Sequence of chain 1.A:
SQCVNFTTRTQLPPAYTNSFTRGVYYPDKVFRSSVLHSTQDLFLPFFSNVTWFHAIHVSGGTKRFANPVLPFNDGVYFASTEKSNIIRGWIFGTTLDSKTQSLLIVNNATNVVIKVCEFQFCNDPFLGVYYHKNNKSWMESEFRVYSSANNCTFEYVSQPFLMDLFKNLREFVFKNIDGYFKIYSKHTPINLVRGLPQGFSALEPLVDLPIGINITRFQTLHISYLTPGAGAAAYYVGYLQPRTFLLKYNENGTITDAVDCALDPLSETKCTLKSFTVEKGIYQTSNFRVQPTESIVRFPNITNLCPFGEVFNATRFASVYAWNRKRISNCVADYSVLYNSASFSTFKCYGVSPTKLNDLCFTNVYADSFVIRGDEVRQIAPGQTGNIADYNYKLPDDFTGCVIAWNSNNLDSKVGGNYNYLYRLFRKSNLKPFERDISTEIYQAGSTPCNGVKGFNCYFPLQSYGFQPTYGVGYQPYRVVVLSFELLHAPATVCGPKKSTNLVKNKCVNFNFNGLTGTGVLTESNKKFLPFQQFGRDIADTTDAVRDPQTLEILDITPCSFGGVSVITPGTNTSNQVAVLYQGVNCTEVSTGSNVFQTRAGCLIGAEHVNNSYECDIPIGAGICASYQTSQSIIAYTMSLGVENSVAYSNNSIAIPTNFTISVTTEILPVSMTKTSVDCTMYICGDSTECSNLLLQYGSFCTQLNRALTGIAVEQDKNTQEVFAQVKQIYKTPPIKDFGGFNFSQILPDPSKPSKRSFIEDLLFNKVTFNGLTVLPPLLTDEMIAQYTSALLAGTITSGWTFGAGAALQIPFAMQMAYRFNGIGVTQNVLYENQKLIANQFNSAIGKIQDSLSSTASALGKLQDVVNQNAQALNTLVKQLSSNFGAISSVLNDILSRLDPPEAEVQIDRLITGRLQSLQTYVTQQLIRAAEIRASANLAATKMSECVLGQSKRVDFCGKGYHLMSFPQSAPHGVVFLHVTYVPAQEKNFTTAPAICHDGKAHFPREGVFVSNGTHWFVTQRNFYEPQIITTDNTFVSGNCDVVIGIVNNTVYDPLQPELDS

The small molecule below binds the protein below.
Small molecule (SMILES): CC(=O)N[C@@H]1[C@@H](O)[C@H](O)[C@@H](CO)O[C@H]1O

Sequence of chain 1.C:
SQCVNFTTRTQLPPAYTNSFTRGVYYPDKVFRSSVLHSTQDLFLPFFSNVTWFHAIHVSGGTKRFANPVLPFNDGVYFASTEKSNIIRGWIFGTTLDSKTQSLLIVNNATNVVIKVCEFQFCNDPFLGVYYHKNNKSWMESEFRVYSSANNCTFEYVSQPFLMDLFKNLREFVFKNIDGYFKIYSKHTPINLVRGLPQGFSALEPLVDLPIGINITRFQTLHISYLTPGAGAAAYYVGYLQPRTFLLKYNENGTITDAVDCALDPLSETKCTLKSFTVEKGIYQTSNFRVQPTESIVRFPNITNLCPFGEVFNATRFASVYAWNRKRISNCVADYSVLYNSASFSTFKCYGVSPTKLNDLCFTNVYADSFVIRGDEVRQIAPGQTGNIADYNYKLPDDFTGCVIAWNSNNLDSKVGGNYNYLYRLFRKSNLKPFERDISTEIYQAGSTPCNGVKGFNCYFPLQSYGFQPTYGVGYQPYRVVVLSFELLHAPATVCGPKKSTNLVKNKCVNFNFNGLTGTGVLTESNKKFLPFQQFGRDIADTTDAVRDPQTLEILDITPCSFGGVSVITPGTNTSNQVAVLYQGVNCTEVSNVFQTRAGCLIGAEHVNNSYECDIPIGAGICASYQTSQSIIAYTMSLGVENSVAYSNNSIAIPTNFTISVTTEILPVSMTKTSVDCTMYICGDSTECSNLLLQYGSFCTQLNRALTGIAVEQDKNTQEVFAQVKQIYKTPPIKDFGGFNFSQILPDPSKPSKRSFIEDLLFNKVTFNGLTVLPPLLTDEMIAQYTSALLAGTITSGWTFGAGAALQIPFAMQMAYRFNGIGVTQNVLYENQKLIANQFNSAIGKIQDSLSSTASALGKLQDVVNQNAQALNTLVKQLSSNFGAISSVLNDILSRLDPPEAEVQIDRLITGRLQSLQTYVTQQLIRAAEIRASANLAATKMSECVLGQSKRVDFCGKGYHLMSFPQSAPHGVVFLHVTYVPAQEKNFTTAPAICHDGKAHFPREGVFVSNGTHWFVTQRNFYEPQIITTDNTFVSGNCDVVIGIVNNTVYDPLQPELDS

Binding-site contacts:
Ligand atom C4 contacts residue ASN706 of chain 1.C at 4.2 Å.
Ligand atom C8 contacts residue ILE1127 of chain 1.C at 4.2 Å (hydrophobic).
Ligand atom C7 contacts residue ASN706 of chain 1.C at 3.8 Å.
Ligand atom C8 contacts residue GLY1128 of chain 1.C at 3.6 Å.
Ligand atom C5 contacts residue ASN706 of chain 1.C at 3.7 Å.
Ligand atom C1 contacts residue ASN706 of chain 1.C at 1.4 Å.
Ligand atom C1 contacts residue ASP793 of chain 1.A at 3.7 Å.
Ligand atom C3 contacts residue ASN706 of chain 1.C at 3.8 Å.
Ligand atom O7 contacts residue ILE1127 of chain 1.C at 4.5 Å.
Ligand atom O5 contacts residue ASN706 of chain 1.C at 2.4 Å (h-bond).
Ligand atom N2 contacts residue ASN706 of chain 1.C at 2.9 Å (h-bond).
Ligand atom O7 contacts residue ASN706 of chain 1.C at 4.4 Å.
Ligand atom C2 contacts residue ASN706 of chain 1.C at 2.5 Å.
Ligand atom O5 contacts residue ASP793 of chain 1.A at 3.3 Å (salt-bridge).